Binding-site contacts:
Ligand atom C2 contacts residue CYS543 of chain 1.B at 3.6 Å (hydrophobic).
Ligand atom N2 contacts residue CYS543 of chain 1.B at 3.6 Å.
Ligand atom C2 contacts residue CYS256 of chain 1.B at 3.7 Å (hydrophobic).
Ligand atom N2 contacts residue THR514 of chain 1.B at 3.2 Å (h-bond).
Ligand atom O3 contacts residue CYS256 of chain 1.B at 4.0 Å.
Ligand atom N1 contacts residue ARG490 of chain 1.B at 3.1 Å (salt-bridge).
Ligand atom C1 contacts residue ALA488 of chain 1.B at 3.5 Å (hydrophobic).
Ligand atom C1 contacts residue NI1 of chain 1.H at 3.4 Å.
Ligand atom FE contacts residue HIS260 of chain 1.B at 3.9 Å.
Ligand atom C2 contacts residue NI1 of chain 1.H at 2.8 Å.
Ligand atom C1 contacts residue CYS256 of chain 1.B at 2.7 Å (hydrophobic).
Ligand atom C1 contacts residue ALA513 of chain 1.B at 4.1 Å (hydrophobic).
Ligand atom FE contacts residue CYS546 of chain 1.B at 2.3 Å.
Ligand atom C2 contacts residue ARG490 of chain 1.B at 3.8 Å.
Ligand atom O3 contacts residue ASP493 of chain 1.B at 3.3 Å (salt-bridge).
Ligand atom C3 contacts residue NI1 of chain 1.H at 4.0 Å.
Ligand atom C2 contacts residue CYS546 of chain 1.B at 3.0 Å (hydrophobic).
Ligand atom N1 contacts residue ALA513 of chain 1.B at 4.0 Å.
Ligand atom N2 contacts residue ARG490 of chain 1.B at 3.8 Å.
Ligand atom FE contacts residue CYS253 of chain 1.B at 3.8 Å.
Ligand atom FE contacts residue CYS256 of chain 1.B at 2.3 Å.
Ligand atom C1 contacts residue CYS546 of chain 1.B at 4.2 Å (hydrophobic).
Ligand atom N1 contacts residue CYS256 of chain 1.B at 3.5 Å (h-bond).
Ligand atom O3 contacts residue ALA488 of chain 1.B at 3.1 Å.
Ligand atom N1 contacts residue ALA488 of chain 1.B at 3.1 Å.
Ligand atom C3 contacts residue ALA488 of chain 1.B at 3.5 Å (hydrophobic).
Ligand atom N2 contacts residue NI1 of chain 1.H at 3.6 Å (h-bond).
Ligand atom N2 contacts residue ALA513 of chain 1.B at 3.4 Å (h-bond).
Ligand atom FE contacts residue NI1 of chain 1.H at 2.3 Å.
Ligand atom C1 contacts residue ARG490 of chain 1.B at 3.5 Å.
Ligand atom C2 contacts residue ALA513 of chain 1.B at 3.8 Å (hydrophobic).
Ligand atom O3 contacts residue ALA513 of chain 1.B at 3.9 Å.
Ligand atom C3 contacts residue CYS256 of chain 1.B at 3.2 Å (hydrophobic).
Ligand atom N2 contacts residue ALA512 of chain 1.B at 3.8 Å.
Ligand atom N1 contacts residue PRO489 of chain 1.B at 3.5 Å (h-bond).
Ligand atom O3 contacts residue HIS260 of chain 1.B at 3.3 Å (h-bond).
Ligand atom C3 contacts residue ALA513 of chain 1.B at 4.0 Å (hydrophobic).
Ligand atom C3 contacts residue HIS260 of chain 1.B at 3.2 Å.
Ligand atom C3 contacts residue CYS546 of chain 1.B at 3.3 Å (hydrophobic).
Ligand atom N2 contacts residue CYS546 of chain 1.B at 3.4 Å.

A small-molecule ligand and the protein it binds are described below.
Small molecule (SMILES): N#C[Fe](=C=O)C#N

Sequence of chain 1.B:
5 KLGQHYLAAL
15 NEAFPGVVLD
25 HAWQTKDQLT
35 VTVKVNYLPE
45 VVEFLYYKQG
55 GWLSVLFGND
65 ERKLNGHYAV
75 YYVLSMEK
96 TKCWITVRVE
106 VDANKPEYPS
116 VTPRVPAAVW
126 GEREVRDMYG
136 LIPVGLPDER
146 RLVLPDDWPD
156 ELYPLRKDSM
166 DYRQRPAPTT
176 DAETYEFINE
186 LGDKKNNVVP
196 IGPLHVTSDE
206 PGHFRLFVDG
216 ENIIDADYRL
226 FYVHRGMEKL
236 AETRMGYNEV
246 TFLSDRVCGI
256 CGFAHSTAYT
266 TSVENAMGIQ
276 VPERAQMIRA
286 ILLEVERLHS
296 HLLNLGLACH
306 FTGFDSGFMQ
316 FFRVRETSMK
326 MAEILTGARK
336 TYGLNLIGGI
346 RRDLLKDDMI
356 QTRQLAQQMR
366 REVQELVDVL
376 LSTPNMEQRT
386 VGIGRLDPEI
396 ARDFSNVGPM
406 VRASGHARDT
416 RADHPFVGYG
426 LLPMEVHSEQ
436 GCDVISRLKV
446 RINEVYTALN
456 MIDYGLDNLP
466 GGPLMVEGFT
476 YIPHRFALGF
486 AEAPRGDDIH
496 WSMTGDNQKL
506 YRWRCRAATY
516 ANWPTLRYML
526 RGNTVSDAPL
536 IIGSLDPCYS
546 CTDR